Sequence of chain 3.A:
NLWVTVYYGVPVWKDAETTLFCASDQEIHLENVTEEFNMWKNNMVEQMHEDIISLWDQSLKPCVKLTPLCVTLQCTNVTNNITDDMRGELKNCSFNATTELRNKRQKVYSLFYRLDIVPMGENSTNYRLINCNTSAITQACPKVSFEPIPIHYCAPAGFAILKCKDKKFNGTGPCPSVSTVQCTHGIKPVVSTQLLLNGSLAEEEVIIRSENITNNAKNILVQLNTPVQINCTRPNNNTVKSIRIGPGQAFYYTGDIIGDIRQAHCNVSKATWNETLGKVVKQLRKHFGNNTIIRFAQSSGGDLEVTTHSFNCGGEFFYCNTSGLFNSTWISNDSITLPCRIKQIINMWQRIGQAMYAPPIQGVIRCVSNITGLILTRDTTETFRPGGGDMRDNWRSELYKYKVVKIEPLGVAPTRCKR

Binding-site contacts:
Ligand atom N2 contacts residue ASN134 of chain 3.A at 3.0 Å (h-bond).
Ligand atom O5 contacts residue ASN134 of chain 3.A at 2.5 Å (h-bond).
Ligand atom C3 contacts residue ASN134 of chain 3.A at 3.9 Å.
Ligand atom C7 contacts residue ASN134 of chain 3.A at 3.3 Å.
Ligand atom O6 contacts residue GLY145 of chain 3.A at 3.3 Å.
Ligand atom C4 contacts residue ASN134 of chain 3.A at 4.4 Å.
Ligand atom O7 contacts residue ASN134 of chain 3.A at 3.2 Å (h-bond).
Ligand atom C8 contacts residue ASN134 of chain 3.A at 4.5 Å.
Ligand atom C2 contacts residue ASN134 of chain 3.A at 2.5 Å.
Ligand atom C5 contacts residue ASN134 of chain 3.A at 3.8 Å.
Ligand atom C1 contacts residue ASN134 of chain 3.A at 1.5 Å.
Ligand atom C6 contacts residue GLY145 of chain 3.A at 4.2 Å.

A small-molecule ligand and the protein it binds are described below.
Small molecule (SMILES): CC(=O)N[C@@H]1[C@@H](O)[C@H](O)[C@@H](CO)O[C@H]1O